This protein binds this small molecule.
Small molecule (SMILES): CC[C@H](C)[C@H](NC(=O)[C@H](CC(C)C)NC(=O)[C@H](CO)NC(=O)CNC(=O)[C@@H](NC(=O)[C@@H](N)[C@@H](C)O)C(C)C)C(=O)N[C@H](C=O)CCC(N)=O

Binding-site contacts:
Ligand atom CA contacts residue ASP243 of chain 26.C at 4.2 Å.
Ligand atom CG2 contacts residue ARG35 of chain 26.C at 3.9 Å.
Ligand atom C contacts residue ARG35 of chain 26.C at 3.7 Å.
Ligand atom O contacts residue ARG35 of chain 26.C at 2.9 Å (salt-bridge).
Ligand atom O contacts residue PHE37 of chain 26.C at 3.8 Å.
Ligand atom CG2 contacts residue GLU245 of chain 26.C at 3.4 Å.
Ligand atom O contacts residue ARG35 of chain 26.C at 3.3 Å (salt-bridge).
Ligand atom OG contacts residue PHE244 of chain 26.C at 3.7 Å.
Ligand atom CG2 contacts residue PRO43 of chain 26.C at 4.3 Å (hydrophobic).
Ligand atom N contacts residue ARG35 of chain 26.C at 4.4 Å.
Ligand atom CA contacts residue ARG29 of chain 26.C at 4.2 Å.
Ligand atom C contacts residue ASP243 of chain 26.C at 3.5 Å.
Ligand atom CD1 contacts residue ARG29 of chain 26.C at 3.6 Å.
Ligand atom C contacts residue ARG29 of chain 26.C at 3.9 Å.
Ligand atom OG contacts residue ARG35 of chain 26.C at 4.2 Å.
Ligand atom O contacts residue ARG29 of chain 26.C at 4.2 Å.
Ligand atom O contacts residue ARG36 of chain 26.C at 2.9 Å (salt-bridge).
Ligand atom CB contacts residue ARG35 of chain 26.C at 3.8 Å.
Ligand atom C contacts residue PRO43 of chain 26.C at 4.5 Å (hydrophobic).
Ligand atom CA contacts residue ASP243 of chain 26.C at 3.3 Å.
Ligand atom O contacts residue ARG29 of chain 26.C at 3.0 Å (salt-bridge).
Ligand atom CD2 contacts residue ARG29 of chain 26.C at 3.8 Å.
Ligand atom CG1 contacts residue ASP243 of chain 26.C at 3.3 Å.
Ligand atom CG2 contacts residue ARG36 of chain 26.C at 3.8 Å.
Ligand atom C contacts residue ARG35 of chain 26.C at 3.5 Å.
Ligand atom C contacts residue ARG36 of chain 26.C at 3.2 Å.
Ligand atom N contacts residue ASP243 of chain 26.C at 3.8 Å.
Ligand atom CB contacts residue ASP243 of chain 26.C at 3.9 Å.
Ligand atom CB contacts residue ARG35 of chain 26.C at 3.4 Å.
Ligand atom N contacts residue ASP243 of chain 26.C at 3.3 Å (salt-bridge).
Ligand atom O contacts residue PRO43 of chain 26.C at 3.7 Å.
Ligand atom N contacts residue ARG35 of chain 26.C at 4.1 Å.
Ligand atom CA contacts residue ARG35 of chain 26.C at 4.5 Å.
Ligand atom CB contacts residue ASP243 of chain 26.C at 4.2 Å.
Ligand atom CG1 contacts residue ARG35 of chain 26.C at 4.4 Å.
Ligand atom O contacts residue ILE25 of chain 26.C at 3.8 Å.
Ligand atom O contacts residue ASP243 of chain 26.C at 4.3 Å.
Ligand atom N contacts residue ARG35 of chain 26.C at 4.1 Å.
Ligand atom C contacts residue ASP243 of chain 26.C at 4.4 Å.
Ligand atom O contacts residue ASP243 of chain 26.C at 4.3 Å.

Sequence of chain 26.C:
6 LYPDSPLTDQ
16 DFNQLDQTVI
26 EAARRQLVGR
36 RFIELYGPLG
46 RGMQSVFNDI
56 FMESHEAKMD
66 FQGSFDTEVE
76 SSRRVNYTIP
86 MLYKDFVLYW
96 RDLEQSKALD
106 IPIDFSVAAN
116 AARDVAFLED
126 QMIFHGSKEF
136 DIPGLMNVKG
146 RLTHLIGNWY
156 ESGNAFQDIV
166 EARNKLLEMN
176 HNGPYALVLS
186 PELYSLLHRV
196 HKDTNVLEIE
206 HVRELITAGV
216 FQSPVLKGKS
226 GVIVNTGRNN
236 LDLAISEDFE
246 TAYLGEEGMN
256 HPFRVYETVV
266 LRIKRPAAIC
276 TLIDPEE